Sequence of chain 1.D:
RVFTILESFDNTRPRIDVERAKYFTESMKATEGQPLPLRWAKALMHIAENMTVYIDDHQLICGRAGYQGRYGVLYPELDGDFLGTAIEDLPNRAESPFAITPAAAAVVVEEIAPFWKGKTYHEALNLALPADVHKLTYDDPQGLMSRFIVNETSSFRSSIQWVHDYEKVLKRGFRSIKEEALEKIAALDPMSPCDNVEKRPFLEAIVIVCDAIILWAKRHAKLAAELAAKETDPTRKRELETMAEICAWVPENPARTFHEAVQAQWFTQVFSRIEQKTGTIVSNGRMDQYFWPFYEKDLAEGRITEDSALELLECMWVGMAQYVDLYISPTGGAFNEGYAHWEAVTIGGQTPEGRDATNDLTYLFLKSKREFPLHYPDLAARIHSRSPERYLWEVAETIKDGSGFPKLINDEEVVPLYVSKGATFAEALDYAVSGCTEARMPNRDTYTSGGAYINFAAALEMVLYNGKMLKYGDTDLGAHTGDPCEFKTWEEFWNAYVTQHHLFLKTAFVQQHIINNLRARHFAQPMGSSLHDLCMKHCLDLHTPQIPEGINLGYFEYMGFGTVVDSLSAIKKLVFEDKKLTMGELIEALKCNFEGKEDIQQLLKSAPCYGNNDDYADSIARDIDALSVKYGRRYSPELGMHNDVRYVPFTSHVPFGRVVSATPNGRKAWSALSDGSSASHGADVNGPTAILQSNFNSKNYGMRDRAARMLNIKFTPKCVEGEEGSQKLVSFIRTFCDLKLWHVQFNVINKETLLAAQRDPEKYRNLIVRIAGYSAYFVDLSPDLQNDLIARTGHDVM

A protein and the small-molecule ligand that binds it are described below.
Small molecule (SMILES): O=S(=O)(O)CCO

Binding-site contacts:
Ligand atom C2 contacts residue GLU448 of chain 1.D at 3.9 Å.
Ligand atom O4 contacts residue TYR463 of chain 1.D at 4.5 Å.
Ligand atom C1 contacts residue GLN171 of chain 1.D at 4.1 Å.
Ligand atom S3 contacts residue ARG656 of chain 1.D at 3.3 Å (salt-bridge).
Ligand atom O4 contacts residue PHE660 of chain 1.D at 4.2 Å.
Ligand atom S3 contacts residue ILE170 of chain 1.D at 3.6 Å.
Ligand atom O4 contacts residue ILE170 of chain 1.D at 3.3 Å.
Ligand atom O5 contacts residue ARG167 of chain 1.D at 2.9 Å (salt-bridge).
Ligand atom O4 contacts residue ARG167 of chain 1.D at 3.0 Å (salt-bridge).
Ligand atom O5 contacts residue PHE660 of chain 1.D at 4.1 Å.
Ligand atom O6 contacts residue CYS446 of chain 1.D at 3.1 Å (h-bond).
Ligand atom O6 contacts residue GLU448 of chain 1.D at 2.6 Å (salt-bridge).
Ligand atom O6 contacts residue THR290 of chain 1.D at 4.0 Å.
Ligand atom O6 contacts residue ARG656 of chain 1.D at 4.2 Å.
Ligand atom C2 contacts residue ARG656 of chain 1.D at 3.2 Å.
Ligand atom O7 contacts residue GLU448 of chain 1.D at 4.2 Å.
Ligand atom C2 contacts residue TYR463 of chain 1.D at 4.0 Å (hydrophobic).
Ligand atom O7 contacts residue GLN171 of chain 1.D at 3.2 Å (h-bond).
Ligand atom S3 contacts residue ARG167 of chain 1.D at 3.8 Å.
Ligand atom S3 contacts residue GLN171 of chain 1.D at 4.2 Å.
Ligand atom C2 contacts residue PHE660 of chain 1.D at 3.3 Å (hydrophobic).
Ligand atom O5 contacts residue THR290 of chain 1.D at 4.3 Å.
Ligand atom O6 contacts residue SER444 of chain 1.D at 3.8 Å.
Ligand atom O4 contacts residue ARG656 of chain 1.D at 3.5 Å (salt-bridge).
Ligand atom C1 contacts residue PHE660 of chain 1.D at 3.3 Å (hydrophobic).
Ligand atom O7 contacts residue ILE170 of chain 1.D at 3.5 Å.
Ligand atom C1 contacts residue THR290 of chain 1.D at 3.5 Å.
Ligand atom O6 contacts residue GLN171 of chain 1.D at 3.2 Å.
Ligand atom S3 contacts residue PHE660 of chain 1.D at 4.2 Å.
Ligand atom O5 contacts residue GLN171 of chain 1.D at 3.2 Å (h-bond).
Ligand atom C1 contacts residue GLU448 of chain 1.D at 3.7 Å.
Ligand atom O7 contacts residue TYR565 of chain 1.D at 3.8 Å.
Ligand atom C1 contacts residue CYS446 of chain 1.D at 3.7 Å (hydrophobic).
Ligand atom O7 contacts residue ARG656 of chain 1.D at 2.6 Å (salt-bridge).
Ligand atom O5 contacts residue ILE170 of chain 1.D at 3.3 Å.
Ligand atom O6 contacts residue GLY445 of chain 1.D at 3.6 Å.
Ligand atom C1 contacts residue ARG656 of chain 1.D at 4.3 Å.